Sequence of chain 1.A:
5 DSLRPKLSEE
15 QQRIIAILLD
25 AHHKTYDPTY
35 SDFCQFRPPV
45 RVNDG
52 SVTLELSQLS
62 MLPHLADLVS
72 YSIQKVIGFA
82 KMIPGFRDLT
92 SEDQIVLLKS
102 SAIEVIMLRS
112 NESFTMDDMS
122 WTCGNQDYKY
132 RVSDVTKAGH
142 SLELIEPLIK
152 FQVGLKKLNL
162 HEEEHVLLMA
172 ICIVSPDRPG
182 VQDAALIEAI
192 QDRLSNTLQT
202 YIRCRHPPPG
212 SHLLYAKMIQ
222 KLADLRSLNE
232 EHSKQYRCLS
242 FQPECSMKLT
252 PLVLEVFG

Binding-site contacts:
Ligand atom C21 contacts residue LEU69 of chain 1.A at 3.9 Å (hydrophobic).
Ligand atom C25 contacts residue TYR30 of chain 1.A at 3.6 Å (hydrophobic).
Ligand atom C31 contacts residue PHE37 of chain 1.A at 3.6 Å (hydrophobic).
Ligand atom C26 contacts residue TYR30 of chain 1.A at 3.9 Å (hydrophobic).
Ligand atom C7 contacts residue ILE107 of chain 1.A at 3.9 Å (hydrophobic).
Ligand atom C15 contacts residue HIS141 of chain 1.A at 3.8 Å.
Ligand atom C17 contacts residue HIS141 of chain 1.A at 3.7 Å.
Ligand atom C27 contacts residue SER73 of chain 1.A at 3.8 Å.
Ligand atom O29 contacts residue SER111 of chain 1.A at 3.4 Å.
Ligand atom C25 contacts residue TYR34 of chain 1.A at 3.8 Å (hydrophobic).
Ligand atom O29 contacts residue TYR30 of chain 1.A at 2.8 Å (h-bond).
Ligand atom O20 contacts residue HIS141 of chain 1.A at 2.8 Å (h-bond).
Ligand atom C24 contacts residue CYS124 of chain 1.A at 3.7 Å (hydrophobic).
Ligand atom C18 contacts residue HIS141 of chain 1.A at 3.7 Å.
Ligand atom C19 contacts residue VAL254 of chain 1.A at 3.9 Å (hydrophobic).
Ligand atom O29 contacts residue SER114 of chain 1.A at 2.8 Å (h-bond).
Ligand atom C22 contacts residue SER111 of chain 1.A at 3.6 Å.
Ligand atom O20 contacts residue HIS233 of chain 1.A at 2.8 Å (h-bond).
Ligand atom C14 contacts residue ILE104 of chain 1.A at 3.9 Å (hydrophobic).
Ligand atom C24 contacts residue SER114 of chain 1.A at 3.4 Å.
Ligand atom C15 contacts residue HIS233 of chain 1.A at 3.7 Å.
Ligand atom C31 contacts residue SER73 of chain 1.A at 3.9 Å.
Ligand atom C25 contacts residue SER114 of chain 1.A at 3.5 Å.
Ligand atom C3 contacts residue TRP122 of chain 1.A at 3.5 Å (hydrophobic).
Ligand atom O30 contacts residue ARG110 of chain 1.A at 2.9 Å (salt-bridge).
Ligand atom O30 contacts residue SER73 of chain 1.A at 2.7 Å (h-bond).
Ligand atom C3 contacts residue VAL136 of chain 1.A at 3.9 Å (hydrophobic).
Ligand atom C13 contacts residue LEU145 of chain 1.A at 3.9 Å (hydrophobic).
Ligand atom C13 contacts residue LEU149 of chain 1.A at 3.9 Å (hydrophobic).
Ligand atom C16 contacts residue HIS233 of chain 1.A at 3.5 Å.
Ligand atom C17 contacts residue HIS233 of chain 1.A at 3.7 Å.
Ligand atom C16 contacts residue VAL70 of chain 1.A at 3.7 Å (hydrophobic).
Ligand atom C4 contacts residue TRP122 of chain 1.A at 3.6 Å (hydrophobic).
Ligand atom C18 contacts residue LEU63 of chain 1.A at 3.7 Å (hydrophobic).
Ligand atom C2 contacts residue VAL136 of chain 1.A at 3.8 Å (hydrophobic).
Ligand atom C27 contacts residue ARG110 of chain 1.A at 3.7 Å.
Ligand atom O29 contacts residue ARG110 of chain 1.A at 3.7 Å.
Ligand atom C23 contacts residue SER111 of chain 1.A at 3.6 Å.
Ligand atom C28 contacts residue SER111 of chain 1.A at 3.5 Å.
Ligand atom C31 contacts residue LEU69 of chain 1.A at 3.9 Å (hydrophobic).

The protein below binds the small molecule below.
Small molecule (SMILES): C[C@@H]1[C@H](O)C=C(C#CC2=CCC[C@@]3(C)[C@@H]2CC[C@@H]3[C@H](C)CCCC(C)(C)O)C[C@H]1O